Sequence of chain 1.B:
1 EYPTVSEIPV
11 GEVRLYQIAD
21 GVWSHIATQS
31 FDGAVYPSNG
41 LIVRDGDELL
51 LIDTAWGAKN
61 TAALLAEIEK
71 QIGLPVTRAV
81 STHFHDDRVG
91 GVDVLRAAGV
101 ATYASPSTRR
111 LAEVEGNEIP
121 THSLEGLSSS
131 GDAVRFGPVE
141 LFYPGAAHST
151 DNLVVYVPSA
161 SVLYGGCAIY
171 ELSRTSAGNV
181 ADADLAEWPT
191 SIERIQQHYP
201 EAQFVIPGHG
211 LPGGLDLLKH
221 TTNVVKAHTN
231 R

The small molecule below binds the protein below.
Small molecule (SMILES): COc1ccc(Cc2sc(N)nc2C(=O)O)cc1

Binding-site contacts:
Ligand atom S18 contacts residue TRP56 of chain 1.B at 3.7 Å.
Ligand atom N01 contacts residue ZN1 of chain 1.G at 3.7 Å.
Ligand atom O06 contacts residue CYS167 of chain 1.B at 3.4 Å (h-bond).
Ligand atom C15 contacts residue GLU171 of chain 1.B at 2.8 Å.
Ligand atom C05 contacts residue ARG174 of chain 1.B at 3.7 Å.
Ligand atom C13 contacts residue TYR36 of chain 1.B at 3.4 Å (hydrophobic).
Ligand atom C12 contacts residue TYR36 of chain 1.B at 3.4 Å (hydrophobic).
Ligand atom N01 contacts residue HIS209 of chain 1.B at 3.8 Å.
Ligand atom O14 contacts residue GLU171 of chain 1.B at 3.9 Å.
Ligand atom C04 contacts residue ZN1 of chain 1.G at 3.2 Å.
Ligand atom N01 contacts residue ASP87 of chain 1.B at 3.1 Å (salt-bridge).
Ligand atom N01 contacts residue TRP56 of chain 1.B at 3.2 Å.
Ligand atom O06 contacts residue HIS209 of chain 1.B at 3.0 Å (h-bond).
Ligand atom C11 contacts residue ARG174 of chain 1.B at 3.6 Å.
Ligand atom N03 contacts residue HIS209 of chain 1.B at 3.1 Å (h-bond).
Ligand atom C15 contacts residue HIS209 of chain 1.B at 3.8 Å.
Ligand atom O06 contacts residue ZN1 of chain 1.G at 2.3 Å.
Ligand atom C05 contacts residue HIS209 of chain 1.B at 3.5 Å.
Ligand atom N03 contacts residue ZN1 of chain 1.G at 2.4 Å.
Ligand atom O07 contacts residue HIS148 of chain 1.B at 4.1 Å.
Ligand atom C10 contacts residue TYR36 of chain 1.B at 3.4 Å (hydrophobic).
Ligand atom C11 contacts residue TYR36 of chain 1.B at 3.2 Å (hydrophobic).
Ligand atom C16 contacts residue TYR36 of chain 1.B at 3.4 Å (hydrophobic).
Ligand atom C17 contacts residue HIS209 of chain 1.B at 3.9 Å.
Ligand atom C02 contacts residue ASP87 of chain 1.B at 3.6 Å.
Ligand atom S18 contacts residue PHE31 of chain 1.B at 3.9 Å.
Ligand atom C02 contacts residue ZN1 of chain 1.G at 3.4 Å.
Ligand atom C02 contacts residue HIS209 of chain 1.B at 3.5 Å.
Ligand atom C17 contacts residue TYR36 of chain 1.B at 3.4 Å (hydrophobic).
Ligand atom C12 contacts residue ARG174 of chain 1.B at 3.7 Å.
Ligand atom C05 contacts residue ZN1 of chain 1.G at 3.1 Å.
Ligand atom C04 contacts residue HIS209 of chain 1.B at 3.4 Å.
Ligand atom C16 contacts residue HIS209 of chain 1.B at 3.6 Å.
Ligand atom O06 contacts residue HIS148 of chain 1.B at 3.2 Å.
Ligand atom N03 contacts residue ASP87 of chain 1.B at 3.4 Å (salt-bridge).
Ligand atom C02 contacts residue TRP56 of chain 1.B at 3.8 Å (hydrophobic).
Ligand atom C10 contacts residue ARG174 of chain 1.B at 3.7 Å.
Ligand atom C09 contacts residue ARG174 of chain 1.B at 3.8 Å.
Ligand atom O07 contacts residue ARG174 of chain 1.B at 2.5 Å (salt-bridge).
Ligand atom C05 contacts residue HIS148 of chain 1.B at 3.8 Å.